Binding-site contacts:
Ligand atom C06 contacts residue J1M1 of chain 1.C at 0.3 Å.
Ligand atom O27 contacts residue ZN1 of chain 1.D at 2.1 Å.
Ligand atom S30 contacts residue J1M1 of chain 1.C at 0.7 Å.
Ligand atom C04 contacts residue J1M1 of chain 1.C at 0.5 Å.
Ligand atom C03 contacts residue J1M1 of chain 1.C at 0.5 Å.
Ligand atom C02 contacts residue J1M1 of chain 1.C at 0.6 Å.
Ligand atom O16 contacts residue J1M1 of chain 1.C at 0.3 Å (h-bond).
Ligand atom C31 contacts residue J1M1 of chain 1.C at 1.3 Å.
Ligand atom C18 contacts residue J1M1 of chain 1.C at 0.6 Å.
Ligand atom C20 contacts residue J1M1 of chain 1.C at 1.8 Å.
Ligand atom C10 contacts residue J1M1 of chain 1.C at 0.4 Å.
Ligand atom O27 contacts residue THR191 of chain 1.A at 2.7 Å (h-bond).
Ligand atom C17 contacts residue J1M1 of chain 1.C at 0.3 Å.
Ligand atom O29 contacts residue ZN1 of chain 1.D at 2.1 Å.
Ligand atom C07 contacts residue J1M1 of chain 1.C at 0.2 Å.
Ligand atom O29 contacts residue J1M1 of chain 1.C at 0.3 Å (h-bond).
Ligand atom C26 contacts residue ZN1 of chain 1.D at 2.8 Å.
Ligand atom C09 contacts residue J1M1 of chain 1.C at 0.3 Å.
Ligand atom C08 contacts residue J1M1 of chain 1.C at 0.2 Å.
Ligand atom O27 contacts residue J1M1 of chain 1.C at 0.6 Å (h-bond).
Ligand atom C24 contacts residue J1M1 of chain 1.C at 0.2 Å.
Ligand atom C26 contacts residue J1M1 of chain 1.C at 0.3 Å.
Ligand atom C13 contacts residue J1M1 of chain 1.C at 0.1 Å.
Ligand atom C25 contacts residue J1M1 of chain 1.C at 0.1 Å.
Ligand atom C14 contacts residue J1M1 of chain 1.C at 0.2 Å.
Ligand atom O33 contacts residue J1M1 of chain 1.C at 1.8 Å.
Ligand atom O27 contacts residue HIS238 of chain 1.A at 2.9 Å (h-bond).
Ligand atom C12 contacts residue J1M1 of chain 1.C at 0.1 Å.
Ligand atom C22 contacts residue J1M1 of chain 1.C at 0.3 Å.
Ligand atom C21 contacts residue J1M1 of chain 1.C at 1.1 Å.
Ligand atom C23 contacts residue J1M1 of chain 1.C at 0.3 Å.
Ligand atom N28 contacts residue J1M1 of chain 1.C at 0.3 Å (h-bond).
Ligand atom O32 contacts residue J1M1 of chain 1.C at 1.7 Å.
Ligand atom N05 contacts residue J1M1 of chain 1.C at 0.4 Å (h-bond).
Ligand atom O29 contacts residue GLU78 of chain 1.A at 2.4 Å (salt-bridge).
Ligand atom O11 contacts residue J1M1 of chain 1.C at 0.5 Å (h-bond).
Ligand atom N28 contacts residue HIS265 of chain 1.A at 2.8 Å (h-bond).
Ligand atom C15 contacts residue J1M1 of chain 1.C at 0.2 Å.
Ligand atom C01 contacts residue J1M1 of chain 1.C at 0.7 Å.
Ligand atom C19 contacts residue J1M1 of chain 1.C at 1.7 Å.

A protein and the small-molecule ligand that binds it are described below.
Small molecule (SMILES): C[C@@](CCn1ccc(-c2ccc(OCc3ccccc3)cc2)cc1=O)(C(=O)NO)S(C)(=O)=O

Sequence of chain 1.A:
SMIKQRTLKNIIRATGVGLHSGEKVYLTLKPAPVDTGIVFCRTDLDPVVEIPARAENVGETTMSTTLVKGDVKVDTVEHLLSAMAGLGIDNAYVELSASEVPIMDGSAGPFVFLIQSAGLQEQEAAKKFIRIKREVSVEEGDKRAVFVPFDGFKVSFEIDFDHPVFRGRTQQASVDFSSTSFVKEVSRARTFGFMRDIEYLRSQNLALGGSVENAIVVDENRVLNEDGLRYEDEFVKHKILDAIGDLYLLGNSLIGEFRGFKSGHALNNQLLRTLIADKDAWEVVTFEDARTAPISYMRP